Sequence of chain 11.A:
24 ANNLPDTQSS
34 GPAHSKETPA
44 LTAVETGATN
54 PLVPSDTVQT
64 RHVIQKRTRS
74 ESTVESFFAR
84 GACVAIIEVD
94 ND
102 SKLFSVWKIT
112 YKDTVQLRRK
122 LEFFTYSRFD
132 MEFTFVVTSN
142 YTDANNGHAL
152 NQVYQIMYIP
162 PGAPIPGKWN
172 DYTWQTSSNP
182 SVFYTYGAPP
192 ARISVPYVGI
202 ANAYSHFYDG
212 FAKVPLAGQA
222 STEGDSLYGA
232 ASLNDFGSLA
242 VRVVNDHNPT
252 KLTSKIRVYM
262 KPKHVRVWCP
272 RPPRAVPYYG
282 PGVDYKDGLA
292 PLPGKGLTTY

Sequence of chain 11.C:
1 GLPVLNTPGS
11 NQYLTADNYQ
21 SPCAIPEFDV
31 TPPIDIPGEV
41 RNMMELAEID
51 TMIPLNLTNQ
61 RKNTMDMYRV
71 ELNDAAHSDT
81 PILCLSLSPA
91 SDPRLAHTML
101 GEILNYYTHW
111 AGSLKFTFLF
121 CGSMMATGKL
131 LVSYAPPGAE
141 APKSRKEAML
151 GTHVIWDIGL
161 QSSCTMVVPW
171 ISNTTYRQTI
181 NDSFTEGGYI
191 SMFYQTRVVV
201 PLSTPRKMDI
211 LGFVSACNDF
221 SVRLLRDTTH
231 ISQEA

Binding-site contacts:
Ligand atom O1 contacts residue MET132 of chain 11.A at 3.7 Å.
Ligand atom C16 contacts residue TYR159 of chain 11.A at 3.8 Å (hydrophobic).
Ligand atom C5 contacts residue TYR112 of chain 11.A at 3.5 Å (hydrophobic).
Ligand atom C21 contacts residue HIS207 of chain 11.A at 3.6 Å.
Ligand atom CL2 contacts residue ALA24 of chain 11.C at 3.5 Å.
Ligand atom C20 contacts residue LEU240 of chain 11.A at 3.8 Å (hydrophobic).
Ligand atom C17 contacts residue ALA24 of chain 11.C at 3.7 Å (hydrophobic).
Ligand atom C21 contacts residue TYR205 of chain 11.A at 3.8 Å (hydrophobic).
Ligand atom C13 contacts residue PHE134 of chain 11.A at 3.7 Å (hydrophobic).
Ligand atom O1 contacts residue PHE237 of chain 11.A at 3.8 Å.
Ligand atom C3 contacts residue MET132 of chain 11.A at 3.7 Å (hydrophobic).
Ligand atom O3 contacts residue PHE130 of chain 11.A at 3.6 Å.
Ligand atom C21 contacts residue SER128 of chain 11.A at 3.8 Å.
Ligand atom C16 contacts residue ALA24 of chain 11.C at 3.8 Å (hydrophobic).
Ligand atom C9 contacts residue PHE237 of chain 11.A at 3.7 Å (hydrophobic).
Ligand atom C19 contacts residue LEU240 of chain 11.A at 3.8 Å (hydrophobic).
Ligand atom C9 contacts residue VAL199 of chain 11.A at 3.6 Å (hydrophobic).
Ligand atom O2 contacts residue VAL196 of chain 11.A at 3.4 Å.
Ligand atom C10 contacts residue TYR159 of chain 11.A at 3.5 Å (hydrophobic).
Ligand atom C17 contacts residue TYR159 of chain 11.A at 3.7 Å (hydrophobic).
Ligand atom C13 contacts residue MET132 of chain 11.A at 3.4 Å (hydrophobic).
Ligand atom C6 contacts residue TYR112 of chain 11.A at 3.7 Å (hydrophobic).
Ligand atom C7 contacts residue MET132 of chain 11.A at 3.3 Å (hydrophobic).
Ligand atom C14 contacts residue TYR159 of chain 11.A at 3.5 Å (hydrophobic).
Ligand atom C12 contacts residue ILE110 of chain 11.A at 3.8 Å (hydrophobic).
Ligand atom C4 contacts residue MET132 of chain 11.A at 3.8 Å (hydrophobic).
Ligand atom C13 contacts residue ILE110 of chain 11.A at 3.7 Å (hydrophobic).
Ligand atom CL3 contacts residue PHE134 of chain 11.A at 3.8 Å.
Ligand atom C20 contacts residue ILE194 of chain 11.A at 3.8 Å (hydrophobic).
Ligand atom C1 contacts residue TYR205 of chain 11.A at 3.8 Å (hydrophobic).
Ligand atom CL2 contacts residue TYR159 of chain 11.A at 3.6 Å.
Ligand atom C8 contacts residue MET132 of chain 11.A at 3.4 Å (hydrophobic).
Ligand atom CL2 contacts residue ILE25 of chain 11.C at 3.4 Å.
Ligand atom O1 contacts residue ILE110 of chain 11.A at 3.7 Å.
Ligand atom C11 contacts residue ILE110 of chain 11.A at 3.8 Å (hydrophobic).
Ligand atom C7 contacts residue PHE237 of chain 11.A at 3.5 Å (hydrophobic).
Ligand atom C2 contacts residue PHE237 of chain 11.A at 3.6 Å (hydrophobic).
Ligand atom C12 contacts residue PHE134 of chain 11.A at 3.8 Å (hydrophobic).
Ligand atom CL3 contacts residue LEU240 of chain 11.A at 3.8 Å.
Ligand atom O3 contacts residue TYR112 of chain 11.A at 3.6 Å.

This protein binds this small molecule.
Small molecule (SMILES): COc1ccc(OCc2ccc(COc3c(Cl)cccc3Cl)cc2)c(Cl)c1